Sequence of chain 1.B:
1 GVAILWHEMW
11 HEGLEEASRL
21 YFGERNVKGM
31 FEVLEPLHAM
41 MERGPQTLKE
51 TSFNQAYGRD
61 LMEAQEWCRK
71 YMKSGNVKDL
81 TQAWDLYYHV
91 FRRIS

A small-molecule ligand and the protein it binds are described below.
Small molecule (SMILES): CO[C@H]1C[C@@H]2CC[C@@H](C)[C@@](O)(O2)C(=O)C(=O)N2CCCC[C@H]2C(=O)O[C@H]([C@H](C)C[C@@H]2CC[C@@H](O)[C@H](OC)C2)C[C@@H](OC)[C@H](C)/C=C(\C)[C@@H](O)[C@@H](OC)C(=O)[C@H](C)C[C@H](C)/C=C/C=C/C=C/1C

Binding-site contacts:
Ligand atom C47 contacts residue SER18 of chain 1.B at 3.5 Å.
Ligand atom C68 contacts residue TYR27 of chain 1.A at 3.7 Å (hydrophobic).
Ligand atom C64 contacts residue TYR83 of chain 1.A at 3.3 Å (hydrophobic).
Ligand atom C20 contacts residue ILE57 of chain 1.A at 3.6 Å (hydrophobic).
Ligand atom C67 contacts residue TYR27 of chain 1.A at 3.7 Å (hydrophobic).
Ligand atom C31 contacts residue GLU55 of chain 1.A at 3.7 Å.
Ligand atom O19 contacts residue GLN54 of chain 1.A at 3.6 Å (h-bond).
Ligand atom C46 contacts residue SER18 of chain 1.B at 3.5 Å.
Ligand atom C46 contacts residue LEU14 of chain 1.B at 3.4 Å (hydrophobic).
Ligand atom C81 contacts residue PHE47 of chain 1.A at 3.3 Å (hydrophobic).
Ligand atom O1 contacts residue VAL56 of chain 1.A at 3.4 Å.
Ligand atom C8 contacts residue TYR83 of chain 1.A at 3.1 Å (hydrophobic).
Ligand atom C70 contacts residue TRP60 of chain 1.A at 3.5 Å (hydrophobic).
Ligand atom N66 contacts residue TYR83 of chain 1.A at 3.6 Å.
Ligand atom C71 contacts residue TYR83 of chain 1.A at 3.5 Å (hydrophobic).
Ligand atom C42 contacts residue GLU55 of chain 1.A at 3.5 Å.
Ligand atom C77 contacts residue PHE22 of chain 1.B at 3.6 Å (hydrophobic).
Ligand atom O63 contacts residue ASP38 of chain 1.A at 3.1 Å (salt-bridge).
Ligand atom C21 contacts residue ILE57 of chain 1.A at 3.6 Å (hydrophobic).
Ligand atom C20 contacts residue VAL56 of chain 1.A at 3.5 Å (hydrophobic).
Ligand atom C69 contacts residue TRP60 of chain 1.A at 3.6 Å (hydrophobic).
Ligand atom O3 contacts residue TYR83 of chain 1.A at 3.6 Å.
Ligand atom C43 contacts residue SER18 of chain 1.B at 3.6 Å.
Ligand atom C2 contacts residue TYR83 of chain 1.A at 3.5 Å (hydrophobic).
Ligand atom O63 contacts residue PHE37 of chain 1.A at 3.5 Å.
Ligand atom O65 contacts residue PHE100 of chain 1.A at 3.6 Å.
Ligand atom C30 contacts residue PHE22 of chain 1.B at 3.4 Å (hydrophobic).
Ligand atom O1 contacts residue ILE57 of chain 1.A at 2.9 Å (h-bond).
Ligand atom C37 contacts residue SER18 of chain 1.B at 3.4 Å.
Ligand atom O65 contacts residue TYR83 of chain 1.A at 2.6 Å (h-bond).
Ligand atom C28 contacts residue GLU55 of chain 1.A at 3.3 Å.
Ligand atom C6 contacts residue TYR83 of chain 1.A at 3.5 Å (hydrophobic).
Ligand atom C79 contacts residue THR81 of chain 1.B at 3.1 Å.
Ligand atom O33 contacts residue GLU55 of chain 1.A at 2.7 Å (salt-bridge).
Ligand atom C50 contacts residue TYR88 of chain 1.B at 3.7 Å (hydrophobic).
Ligand atom C37 contacts residue GLU15 of chain 1.B at 3.2 Å.
Ligand atom C49 contacts residue TRP84 of chain 1.B at 3.5 Å (hydrophobic).
Ligand atom C10 contacts residue GLU55 of chain 1.A at 3.7 Å.
Ligand atom O61 contacts residue ASP38 of chain 1.A at 3.2 Å (salt-bridge).
Ligand atom C48 contacts residue TYR88 of chain 1.B at 3.6 Å (hydrophobic).

Sequence of chain 1.A:
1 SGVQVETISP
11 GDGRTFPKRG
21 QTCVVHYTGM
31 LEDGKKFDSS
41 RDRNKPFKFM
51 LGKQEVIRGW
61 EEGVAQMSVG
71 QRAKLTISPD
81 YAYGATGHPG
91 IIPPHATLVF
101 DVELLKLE